This protein binds this small molecule.
Small molecule (SMILES): CC(=O)N[C@@H]1[C@@H](O)[C@H](O)[C@@H](CO)O[C@H]1O

Binding-site contacts:
Ligand atom C1 contacts residue ASN284 of chain 1.A at 1.4 Å.
Ligand atom C3 contacts residue ASN284 of chain 1.A at 3.9 Å.
Ligand atom O6 contacts residue ASN284 of chain 1.A at 4.5 Å.
Ligand atom O7 contacts residue THR286 of chain 1.A at 4.5 Å.
Ligand atom C5 contacts residue ASN284 of chain 1.A at 3.6 Å.
Ligand atom C7 contacts residue ASN284 of chain 1.A at 4.4 Å.
Ligand atom O5 contacts residue ASN284 of chain 1.A at 2.3 Å (h-bond).
Ligand atom C4 contacts residue ASN284 of chain 1.A at 4.2 Å.
Ligand atom C2 contacts residue ASN284 of chain 1.A at 2.6 Å.
Ligand atom N2 contacts residue ASN284 of chain 1.A at 3.2 Å (h-bond).

Sequence of chain 1.A:
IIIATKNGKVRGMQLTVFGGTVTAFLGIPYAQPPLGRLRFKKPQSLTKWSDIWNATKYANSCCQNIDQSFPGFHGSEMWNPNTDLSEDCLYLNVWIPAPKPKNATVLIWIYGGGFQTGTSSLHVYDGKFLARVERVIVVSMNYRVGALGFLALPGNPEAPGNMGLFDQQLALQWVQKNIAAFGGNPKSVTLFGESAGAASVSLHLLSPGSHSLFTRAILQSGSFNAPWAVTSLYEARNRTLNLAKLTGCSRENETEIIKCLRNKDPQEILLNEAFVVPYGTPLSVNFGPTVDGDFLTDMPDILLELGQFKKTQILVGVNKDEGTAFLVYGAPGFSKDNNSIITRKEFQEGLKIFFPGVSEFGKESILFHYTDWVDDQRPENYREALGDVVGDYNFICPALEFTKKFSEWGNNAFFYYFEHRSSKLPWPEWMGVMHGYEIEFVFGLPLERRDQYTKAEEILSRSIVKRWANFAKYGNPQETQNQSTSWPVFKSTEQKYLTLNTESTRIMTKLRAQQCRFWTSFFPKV